Sequence of chain 1.C:
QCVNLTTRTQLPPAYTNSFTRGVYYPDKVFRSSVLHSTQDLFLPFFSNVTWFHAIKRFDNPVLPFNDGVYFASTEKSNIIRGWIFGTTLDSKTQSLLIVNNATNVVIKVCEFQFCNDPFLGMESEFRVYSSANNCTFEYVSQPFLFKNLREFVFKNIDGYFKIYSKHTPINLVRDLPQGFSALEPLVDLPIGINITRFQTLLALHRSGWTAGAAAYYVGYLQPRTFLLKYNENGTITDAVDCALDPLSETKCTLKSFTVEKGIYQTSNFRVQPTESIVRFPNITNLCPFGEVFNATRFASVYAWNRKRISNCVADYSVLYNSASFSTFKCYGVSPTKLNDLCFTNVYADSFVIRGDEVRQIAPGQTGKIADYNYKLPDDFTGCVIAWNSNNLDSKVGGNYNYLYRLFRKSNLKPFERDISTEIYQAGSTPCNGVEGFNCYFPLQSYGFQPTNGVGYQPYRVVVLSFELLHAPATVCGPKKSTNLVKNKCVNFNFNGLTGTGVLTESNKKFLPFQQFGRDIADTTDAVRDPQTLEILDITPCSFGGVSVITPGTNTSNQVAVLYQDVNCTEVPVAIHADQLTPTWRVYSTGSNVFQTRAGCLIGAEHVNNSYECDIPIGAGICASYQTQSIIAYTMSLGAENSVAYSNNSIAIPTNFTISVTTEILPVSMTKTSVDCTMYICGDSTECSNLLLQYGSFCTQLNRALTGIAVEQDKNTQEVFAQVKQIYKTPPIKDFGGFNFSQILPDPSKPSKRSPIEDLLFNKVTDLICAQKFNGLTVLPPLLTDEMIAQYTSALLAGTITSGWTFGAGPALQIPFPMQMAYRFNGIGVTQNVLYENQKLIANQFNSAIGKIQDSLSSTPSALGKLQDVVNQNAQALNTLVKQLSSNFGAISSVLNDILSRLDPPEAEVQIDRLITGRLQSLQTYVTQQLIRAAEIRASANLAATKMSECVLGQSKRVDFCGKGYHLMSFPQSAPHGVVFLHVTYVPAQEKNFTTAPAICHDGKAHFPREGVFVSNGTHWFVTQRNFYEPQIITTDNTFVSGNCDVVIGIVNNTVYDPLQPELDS

The protein below binds the small molecule below.
Small molecule (SMILES): CC(=O)N[C@@H]1[C@@H](O)[C@H](O)[C@@H](CO)O[C@H]1O

Binding-site contacts:
Ligand atom C5 contacts residue ASN709 of chain 1.C at 3.6 Å.
Ligand atom C2 contacts residue ASN709 of chain 1.C at 2.5 Å.
Ligand atom C1 contacts residue ASN710 of chain 1.C at 3.9 Å.
Ligand atom C1 contacts residue ASN709 of chain 1.C at 1.4 Å.
Ligand atom O6 contacts residue ASN709 of chain 1.C at 4.5 Å.
Ligand atom O7 contacts residue ASN709 of chain 1.C at 3.9 Å.
Ligand atom C8 contacts residue ASN709 of chain 1.C at 3.3 Å.
Ligand atom O5 contacts residue ASN709 of chain 1.C at 2.3 Å (h-bond).
Ligand atom N2 contacts residue ASN709 of chain 1.C at 2.3 Å (h-bond).
Ligand atom C4 contacts residue ASN709 of chain 1.C at 4.2 Å.
Ligand atom C8 contacts residue GLY1131 of chain 1.C at 4.4 Å.
Ligand atom O5 contacts residue ASN710 of chain 1.C at 4.4 Å.
Ligand atom C7 contacts residue ASN709 of chain 1.C at 3.0 Å.
Ligand atom C3 contacts residue ASN709 of chain 1.C at 3.8 Å.